Binding-site contacts:
Ligand atom C8 contacts residue ASN347 of chain 1.E at 4.1 Å.
Ligand atom O7 contacts residue ARG379 of chain 1.E at 4.1 Å.
Ligand atom C8 contacts residue THR333 of chain 1.E at 3.2 Å.
Ligand atom O7 contacts residue GLN324 of chain 1.E at 4.4 Å.
Ligand atom O7 contacts residue ASN347 of chain 1.E at 3.7 Å.
Ligand atom O7 contacts residue THR334 of chain 1.E at 4.5 Å.
Ligand atom O4 contacts residue GLN324 of chain 1.E at 4.0 Å.
Ligand atom C8 contacts residue NAG1 of chain 1.DB at 3.6 Å.
Ligand atom C3 contacts residue ASN347 of chain 1.E at 3.9 Å.
Ligand atom C3 contacts residue GLN324 of chain 1.E at 3.7 Å.
Ligand atom C1 contacts residue SER349 of chain 1.E at 3.8 Å.
Ligand atom O5 contacts residue SER349 of chain 1.E at 4.2 Å.
Ligand atom C4 contacts residue GLN324 of chain 1.E at 4.5 Å.
Ligand atom C7 contacts residue NAG1 of chain 1.DB at 4.0 Å.
Ligand atom O7 contacts residue NAG1 of chain 1.DB at 3.8 Å.
Ligand atom C1 contacts residue ASN347 of chain 1.E at 1.5 Å.
Ligand atom O3 contacts residue GLN324 of chain 1.E at 4.3 Å.
Ligand atom C2 contacts residue ASN347 of chain 1.E at 2.5 Å.
Ligand atom N2 contacts residue GLN324 of chain 1.E at 4.4 Å.
Ligand atom O5 contacts residue ASN347 of chain 1.E at 2.5 Å (h-bond).
Ligand atom N2 contacts residue ASN347 of chain 1.E at 2.9 Å (h-bond).
Ligand atom C5 contacts residue ASN347 of chain 1.E at 3.8 Å.
Ligand atom C7 contacts residue ASN347 of chain 1.E at 3.5 Å.
Ligand atom C2 contacts residue GLN324 of chain 1.E at 4.5 Å.
Ligand atom C5 contacts residue SER349 of chain 1.E at 4.5 Å.
Ligand atom C8 contacts residue THR334 of chain 1.E at 3.8 Å.
Ligand atom C4 contacts residue ASN347 of chain 1.E at 4.4 Å.

This protein binds this small molecule.
Small molecule (SMILES): CC(=O)N[C@H]1[C@H](O[C@H]2[C@H](O)[C@@H](NC(C)=O)CO[C@@H]2CO)O[C@H](CO)[C@@H](O)[C@@H]1O

Sequence of chain 1.E:
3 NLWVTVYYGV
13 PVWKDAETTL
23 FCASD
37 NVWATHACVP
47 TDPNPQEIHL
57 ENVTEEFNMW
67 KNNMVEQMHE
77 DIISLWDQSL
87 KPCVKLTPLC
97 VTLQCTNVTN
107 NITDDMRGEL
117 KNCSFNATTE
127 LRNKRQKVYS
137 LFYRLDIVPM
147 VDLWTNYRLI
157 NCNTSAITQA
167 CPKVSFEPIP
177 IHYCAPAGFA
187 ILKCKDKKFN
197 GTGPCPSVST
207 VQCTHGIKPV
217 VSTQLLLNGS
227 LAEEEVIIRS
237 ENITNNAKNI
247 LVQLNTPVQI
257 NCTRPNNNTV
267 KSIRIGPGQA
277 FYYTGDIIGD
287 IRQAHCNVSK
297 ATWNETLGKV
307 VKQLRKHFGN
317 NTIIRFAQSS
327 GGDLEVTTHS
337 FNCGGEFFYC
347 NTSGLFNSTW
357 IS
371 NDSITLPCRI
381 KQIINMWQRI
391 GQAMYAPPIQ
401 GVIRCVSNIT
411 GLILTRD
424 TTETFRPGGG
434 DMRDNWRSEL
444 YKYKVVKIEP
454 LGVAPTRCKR